A protein and the small-molecule ligand that binds it are described below.
Small molecule (SMILES): CC(C)(C)c1ccc(CC=O)cc1

Sequence of chain 1.E:
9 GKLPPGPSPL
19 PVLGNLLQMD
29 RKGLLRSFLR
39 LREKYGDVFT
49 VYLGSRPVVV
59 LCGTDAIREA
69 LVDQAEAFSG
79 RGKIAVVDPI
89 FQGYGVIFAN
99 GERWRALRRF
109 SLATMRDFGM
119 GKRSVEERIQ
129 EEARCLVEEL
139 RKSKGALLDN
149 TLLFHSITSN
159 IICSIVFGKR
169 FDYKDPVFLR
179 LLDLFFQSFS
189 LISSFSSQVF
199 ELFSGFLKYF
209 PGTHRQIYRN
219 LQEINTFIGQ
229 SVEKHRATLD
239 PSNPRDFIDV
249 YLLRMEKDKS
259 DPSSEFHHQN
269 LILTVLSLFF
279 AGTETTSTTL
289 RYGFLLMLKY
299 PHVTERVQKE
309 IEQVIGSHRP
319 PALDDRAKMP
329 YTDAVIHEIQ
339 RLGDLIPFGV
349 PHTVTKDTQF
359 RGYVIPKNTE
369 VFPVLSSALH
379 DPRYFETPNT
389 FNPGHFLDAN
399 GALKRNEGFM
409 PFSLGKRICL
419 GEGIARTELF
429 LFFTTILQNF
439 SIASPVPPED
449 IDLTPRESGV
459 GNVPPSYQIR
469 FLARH

Binding-site contacts:
Ligand atom C3 contacts residue PHE187 of chain 1.E at 3.5 Å (hydrophobic).
Ligand atom C9 contacts residue PHE96 of chain 1.E at 4.4 Å (hydrophobic).
Ligand atom C8 contacts residue THR283 of chain 1.E at 4.3 Å.
Ligand atom C2 contacts residue GLU282 of chain 1.E at 4.1 Å.
Ligand atom O1 contacts residue THR283 of chain 1.E at 2.2 Å (h-bond).
Ligand atom C1 contacts residue ILE344 of chain 1.E at 4.4 Å (hydrophobic).
Ligand atom C5 contacts residue PHE278 of chain 1.E at 3.4 Å (hydrophobic).
Ligand atom C10 contacts residue VAL85 of chain 1.E at 4.2 Å (hydrophobic).
Ligand atom C2 contacts residue THR283 of chain 1.E at 2.5 Å.
Ligand atom C8 contacts residue PHE187 of chain 1.E at 4.0 Å (hydrophobic).
Ligand atom C2 contacts residue PHE187 of chain 1.E at 3.3 Å (hydrophobic).
Ligand atom C11 contacts residue ILE95 of chain 1.E at 3.6 Å (hydrophobic).
Ligand atom O1 contacts residue ALA279 of chain 1.E at 3.5 Å.
Ligand atom C5 contacts residue PHE187 of chain 1.E at 4.5 Å (hydrophobic).
Ligand atom C4 contacts residue PHE278 of chain 1.E at 3.8 Å (hydrophobic).
Ligand atom C10 contacts residue ILE190 of chain 1.E at 4.2 Å (hydrophobic).
Ligand atom C6 contacts residue PHE278 of chain 1.E at 4.5 Å (hydrophobic).
Ligand atom C12 contacts residue PHE96 of chain 1.E at 3.6 Å (hydrophobic).
Ligand atom C4 contacts residue PHE187 of chain 1.E at 3.7 Å (hydrophobic).
Ligand atom C1 contacts residue THR283 of chain 1.E at 1.3 Å.
Ligand atom C1 contacts residue ALA279 of chain 1.E at 4.3 Å (hydrophobic).
Ligand atom C1 contacts residue GLU282 of chain 1.E at 4.5 Å.
Ligand atom C3 contacts residue THR283 of chain 1.E at 3.7 Å.
Ligand atom C10 contacts residue PHE278 of chain 1.E at 3.9 Å (hydrophobic).
Ligand atom C11 contacts residue PHE96 of chain 1.E at 4.2 Å (hydrophobic).